Sequence of chain 1.J:
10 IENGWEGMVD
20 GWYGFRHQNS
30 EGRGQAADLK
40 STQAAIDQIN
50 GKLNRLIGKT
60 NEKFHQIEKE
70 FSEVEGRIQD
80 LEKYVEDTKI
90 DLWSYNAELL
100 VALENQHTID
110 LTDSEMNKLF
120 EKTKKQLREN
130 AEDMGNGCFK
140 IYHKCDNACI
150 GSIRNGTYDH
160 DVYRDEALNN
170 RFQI

Binding-site contacts:
Ligand atom C6 contacts residue GLY150 of chain 1.J at 3.6 Å.
Ligand atom O5 contacts residue ASN154 of chain 1.J at 2.4 Å (h-bond).
Ligand atom C5 contacts residue ALA147 of chain 1.J at 3.9 Å (hydrophobic).
Ligand atom C6 contacts residue SER151 of chain 1.J at 3.9 Å.
Ligand atom C4 contacts residue ASN154 of chain 1.J at 4.2 Å.
Ligand atom C1 contacts residue ASN154 of chain 1.J at 1.4 Å.
Ligand atom C6 contacts residue ALA147 of chain 1.J at 3.3 Å (hydrophobic).
Ligand atom C7 contacts residue THR156 of chain 1.J at 4.0 Å.
Ligand atom C1 contacts residue SER151 of chain 1.J at 4.2 Å.
Ligand atom C3 contacts residue THR156 of chain 1.J at 4.5 Å.
Ligand atom C1 contacts residue GLY150 of chain 1.J at 3.7 Å.
Ligand atom N2 contacts residue ASN154 of chain 1.J at 2.9 Å (h-bond).
Ligand atom C2 contacts residue ASN154 of chain 1.J at 2.4 Å.
Ligand atom O6 contacts residue ALA147 of chain 1.J at 3.4 Å.
Ligand atom O7 contacts residue ASN154 of chain 1.J at 3.6 Å (h-bond).
Ligand atom O5 contacts residue GLY150 of chain 1.J at 3.1 Å (h-bond).
Ligand atom C5 contacts residue GLY150 of chain 1.J at 3.8 Å.
Ligand atom O5 contacts residue SER151 of chain 1.J at 3.9 Å.
Ligand atom C8 contacts residue THR156 of chain 1.J at 3.7 Å.
Ligand atom C2 contacts residue THR156 of chain 1.J at 4.2 Å.
Ligand atom C1 contacts residue THR156 of chain 1.J at 3.6 Å.
Ligand atom C5 contacts residue ASN154 of chain 1.J at 3.7 Å.
Ligand atom C7 contacts residue ASN154 of chain 1.J at 3.4 Å.
Ligand atom C5 contacts residue SER151 of chain 1.J at 3.8 Å.
Ligand atom C3 contacts residue ASN154 of chain 1.J at 3.8 Å.
Ligand atom N2 contacts residue THR156 of chain 1.J at 3.6 Å.

The protein below binds the small molecule below.
Small molecule (SMILES): CC(=O)N[C@@H]1[C@@H](O)[C@H](O)[C@@H](CO)O[C@H]1O